A small-molecule ligand and the protein it binds are described below.
Small molecule (SMILES): CCNC(=O)C[C@@H]1N=C(c2ccc(Cl)cc2)c2cc(OC)ccc2-n2c(C)nnc21

Binding-site contacts:
Ligand atom C18 contacts residue PRO30 of chain 1.A at 3.3 Å (hydrophobic).
Ligand atom N2 contacts residue VAL94 of chain 1.A at 3.9 Å.
Ligand atom N5 contacts residue ASN88 of chain 1.A at 3.0 Å (h-bond).
Ligand atom C5 contacts residue LEU42 of chain 1.A at 4.2 Å (hydrophobic).
Ligand atom C11 contacts residue PRO30 of chain 1.A at 4.0 Å (hydrophobic).
Ligand atom C11 contacts residue PHE29 of chain 1.A at 4.0 Å (hydrophobic).
Ligand atom C18 contacts residue LEU40 of chain 1.A at 4.2 Å (hydrophobic).
Ligand atom C21 contacts residue PRO30 of chain 1.A at 3.4 Å (hydrophobic).
Ligand atom C17 contacts residue LEU40 of chain 1.A at 4.2 Å (hydrophobic).
Ligand atom N5 contacts residue VAL94 of chain 1.A at 4.1 Å.
Ligand atom C13 contacts residue PRO30 of chain 1.A at 4.1 Å (hydrophobic).
Ligand atom C12 contacts residue VAL94 of chain 1.A at 3.6 Å (hydrophobic).
Ligand atom C3 contacts residue LEU42 of chain 1.A at 4.0 Å (hydrophobic).
Ligand atom N3 contacts residue VAL94 of chain 1.A at 3.8 Å.
Ligand atom N4 contacts residue CYS84 of chain 1.A at 4.1 Å.
Ligand atom C7 contacts residue VAL94 of chain 1.A at 3.7 Å (hydrophobic).
Ligand atom C4 contacts residue ASN88 of chain 1.A at 3.4 Å.
Ligand atom C14 contacts residue PRO30 of chain 1.A at 4.2 Å (hydrophobic).
Ligand atom C22 contacts residue VAL94 of chain 1.A at 4.0 Å (hydrophobic).
Ligand atom C15 contacts residue PRO30 of chain 1.A at 4.0 Å (hydrophobic).
Ligand atom C20 contacts residue VAL94 of chain 1.A at 3.8 Å (hydrophobic).
Ligand atom C17 contacts residue PRO30 of chain 1.A at 3.4 Å (hydrophobic).
Ligand atom C6 contacts residue VAL94 of chain 1.A at 3.8 Å (hydrophobic).
Ligand atom C21 contacts residue PHE31 of chain 1.A at 3.7 Å (hydrophobic).
Ligand atom C8 contacts residue VAL94 of chain 1.A at 4.1 Å (hydrophobic).
Ligand atom C4 contacts residue LEU42 of chain 1.A at 3.8 Å (hydrophobic).
Ligand atom O2 contacts residue PHE29 of chain 1.A at 4.2 Å.
Ligand atom C11 contacts residue MET97 of chain 1.A at 3.8 Å (hydrophobic).
Ligand atom C21 contacts residue VAL35 of chain 1.A at 4.0 Å (hydrophobic).
Ligand atom CL contacts residue MET97 of chain 1.A at 3.6 Å.
Ligand atom C22 contacts residue ASN88 of chain 1.A at 4.2 Å.
Ligand atom CL contacts residue ASP93 of chain 1.A at 3.9 Å.
Ligand atom C19 contacts residue VAL94 of chain 1.A at 4.2 Å (hydrophobic).
Ligand atom C20 contacts residue VAL35 of chain 1.A at 4.2 Å (hydrophobic).
Ligand atom N4 contacts residue VAL94 of chain 1.A at 4.1 Å.
Ligand atom C12 contacts residue PRO30 of chain 1.A at 3.6 Å (hydrophobic).
Ligand atom N4 contacts residue ASN88 of chain 1.A at 3.4 Å (h-bond).
Ligand atom C13 contacts residue VAL94 of chain 1.A at 4.2 Å (hydrophobic).
Ligand atom C19 contacts residue PRO30 of chain 1.A at 4.0 Å (hydrophobic).
Ligand atom O1 contacts residue LEU42 of chain 1.A at 3.6 Å.

Sequence of chain 1.A:
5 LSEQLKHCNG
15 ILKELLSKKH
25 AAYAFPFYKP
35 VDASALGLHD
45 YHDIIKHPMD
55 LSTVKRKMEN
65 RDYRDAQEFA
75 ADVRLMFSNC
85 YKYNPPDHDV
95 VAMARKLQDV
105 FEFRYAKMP